A protein and the small-molecule ligand that binds it are described below.
Small molecule (SMILES): CC(=O)N[C@@H]1[C@@H](O)[C@H](O)[C@@H](CO)O[C@H]1O

Sequence of chain 1.F:
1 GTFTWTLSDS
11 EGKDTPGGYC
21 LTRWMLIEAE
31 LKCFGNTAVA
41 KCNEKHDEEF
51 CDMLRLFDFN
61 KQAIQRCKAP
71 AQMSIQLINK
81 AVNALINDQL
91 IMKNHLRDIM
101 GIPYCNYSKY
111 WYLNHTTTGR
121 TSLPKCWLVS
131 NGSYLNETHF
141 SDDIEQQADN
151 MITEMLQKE

Sequence of chain 1.E:
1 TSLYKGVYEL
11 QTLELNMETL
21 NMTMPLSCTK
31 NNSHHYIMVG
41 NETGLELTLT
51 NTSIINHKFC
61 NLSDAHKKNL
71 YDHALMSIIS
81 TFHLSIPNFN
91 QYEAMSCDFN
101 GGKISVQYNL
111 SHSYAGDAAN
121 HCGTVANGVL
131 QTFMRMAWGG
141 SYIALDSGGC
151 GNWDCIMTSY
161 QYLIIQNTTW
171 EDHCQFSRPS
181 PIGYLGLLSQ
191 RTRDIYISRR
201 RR

Binding-site contacts:
Ligand atom C2 contacts residue ASN131 of chain 1.F at 2.5 Å.
Ligand atom O6 contacts residue GLY132 of chain 1.F at 3.6 Å.
Ligand atom O7 contacts residue ASN131 of chain 1.F at 3.5 Å (h-bond).
Ligand atom C4 contacts residue ASN131 of chain 1.F at 4.3 Å.
Ligand atom C5 contacts residue ASN131 of chain 1.F at 3.7 Å.
Ligand atom N2 contacts residue ASN131 of chain 1.F at 2.9 Å (h-bond).
Ligand atom O5 contacts residue ASN131 of chain 1.F at 2.4 Å (h-bond).
Ligand atom C8 contacts residue SER147 of chain 1.E at 3.9 Å.
Ligand atom C8 contacts residue GLY148 of chain 1.E at 4.2 Å.
Ligand atom C1 contacts residue ASN131 of chain 1.F at 1.4 Å.
Ligand atom C3 contacts residue ASN131 of chain 1.F at 3.8 Å.
Ligand atom C6 contacts residue SER130 of chain 1.F at 4.3 Å.
Ligand atom C5 contacts residue GLY132 of chain 1.F at 4.0 Å.
Ligand atom C7 contacts residue ASN131 of chain 1.F at 3.4 Å.
Ligand atom C1 contacts residue GLY132 of chain 1.F at 4.0 Å.
Ligand atom C8 contacts residue ASN131 of chain 1.F at 4.5 Å.
Ligand atom C6 contacts residue GLY132 of chain 1.F at 3.7 Å.
Ligand atom O5 contacts residue GLY132 of chain 1.F at 3.0 Å (h-bond).